Binding-site contacts:
Ligand atom O7 contacts residue ASN454 of chain 1.C at 3.7 Å.
Ligand atom C2 contacts residue ASN454 of chain 1.C at 2.5 Å.
Ligand atom C1 contacts residue ASN454 of chain 1.C at 1.4 Å.
Ligand atom C7 contacts residue ASN454 of chain 1.C at 3.5 Å.
Ligand atom C4 contacts residue ASN454 of chain 1.C at 4.3 Å.
Ligand atom N2 contacts residue ASN454 of chain 1.C at 2.9 Å (h-bond).
Ligand atom O5 contacts residue ASN454 of chain 1.C at 2.4 Å (h-bond).
Ligand atom C5 contacts residue ASN454 of chain 1.C at 3.6 Å.
Ligand atom C3 contacts residue ASN454 of chain 1.C at 3.8 Å.

Sequence of chain 1.C:
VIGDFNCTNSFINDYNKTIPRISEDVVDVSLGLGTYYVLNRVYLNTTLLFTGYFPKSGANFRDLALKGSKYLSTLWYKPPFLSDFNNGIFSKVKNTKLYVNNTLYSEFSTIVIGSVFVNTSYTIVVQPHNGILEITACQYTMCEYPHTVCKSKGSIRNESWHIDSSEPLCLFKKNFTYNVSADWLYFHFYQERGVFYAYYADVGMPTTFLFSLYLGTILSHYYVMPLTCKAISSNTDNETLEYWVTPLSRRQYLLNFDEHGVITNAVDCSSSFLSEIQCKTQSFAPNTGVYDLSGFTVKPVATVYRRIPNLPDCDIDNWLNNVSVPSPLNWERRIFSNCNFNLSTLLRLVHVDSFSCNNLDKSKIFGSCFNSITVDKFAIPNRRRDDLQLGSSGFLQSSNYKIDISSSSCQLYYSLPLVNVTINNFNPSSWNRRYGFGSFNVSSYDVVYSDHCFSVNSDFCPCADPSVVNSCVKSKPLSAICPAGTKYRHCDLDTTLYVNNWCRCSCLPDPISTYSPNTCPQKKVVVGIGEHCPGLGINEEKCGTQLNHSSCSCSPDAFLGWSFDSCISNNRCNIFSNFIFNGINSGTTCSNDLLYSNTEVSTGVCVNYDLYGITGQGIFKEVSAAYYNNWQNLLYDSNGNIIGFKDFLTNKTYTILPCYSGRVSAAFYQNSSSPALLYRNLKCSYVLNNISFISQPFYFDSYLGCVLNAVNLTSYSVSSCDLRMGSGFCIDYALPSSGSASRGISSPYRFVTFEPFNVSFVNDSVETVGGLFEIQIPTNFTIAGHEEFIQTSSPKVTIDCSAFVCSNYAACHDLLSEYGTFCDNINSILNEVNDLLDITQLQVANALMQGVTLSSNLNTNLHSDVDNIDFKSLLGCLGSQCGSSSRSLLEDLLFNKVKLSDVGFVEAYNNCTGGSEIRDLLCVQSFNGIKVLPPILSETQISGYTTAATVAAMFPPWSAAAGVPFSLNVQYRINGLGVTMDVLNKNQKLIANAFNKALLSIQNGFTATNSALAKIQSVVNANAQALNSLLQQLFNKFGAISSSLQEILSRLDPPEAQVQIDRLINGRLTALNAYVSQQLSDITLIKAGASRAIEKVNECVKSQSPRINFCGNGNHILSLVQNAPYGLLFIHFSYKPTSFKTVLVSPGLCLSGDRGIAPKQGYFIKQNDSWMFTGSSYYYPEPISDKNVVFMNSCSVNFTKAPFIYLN

The small molecule below binds the protein below.
Small molecule (SMILES): CC(=O)N[C@@H]1[C@@H](O)[C@H](O)[C@@H](CO)O[C@H]1O